This small molecule binds to this protein.
Small molecule (SMILES): C[C@H](N)C(=O)N[C@@H](CCC(=O)O)C(=O)N[C@@H](CCC(=O)O)C(=O)N[C@@H](CCC(=O)O)C(=O)N[C@@H](C)CO

Sequence of chain 1.G:
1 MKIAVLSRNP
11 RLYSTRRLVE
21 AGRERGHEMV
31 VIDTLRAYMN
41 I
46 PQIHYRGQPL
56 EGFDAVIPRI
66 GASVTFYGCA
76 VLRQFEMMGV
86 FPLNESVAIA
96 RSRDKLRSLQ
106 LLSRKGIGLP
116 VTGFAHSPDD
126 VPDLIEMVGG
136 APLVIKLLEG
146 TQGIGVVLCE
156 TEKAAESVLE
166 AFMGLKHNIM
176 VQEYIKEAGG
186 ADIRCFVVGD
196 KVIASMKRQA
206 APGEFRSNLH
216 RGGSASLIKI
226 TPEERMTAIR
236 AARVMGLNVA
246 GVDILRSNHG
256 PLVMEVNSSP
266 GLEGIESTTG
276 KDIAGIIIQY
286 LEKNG

Binding-site contacts:
Ligand atom CG contacts residue ARG64 of chain 1.G at 3.8 Å.
Ligand atom CD contacts residue SER14 of chain 1.G at 3.4 Å.
Ligand atom CG contacts residue SER14 of chain 1.G at 3.4 Å.
Ligand atom CB contacts residue GLY266 of chain 1.G at 3.8 Å.
Ligand atom CD contacts residue GLY66 of chain 1.G at 3.9 Å.
Ligand atom OE2 contacts residue SER68 of chain 1.G at 2.8 Å (h-bond).
Ligand atom OE2 contacts residue ALA67 of chain 1.G at 3.4 Å (h-bond).
Ligand atom OE1 contacts residue SER68 of chain 1.G at 3.8 Å.
Ligand atom O contacts residue GLY266 of chain 1.G at 3.7 Å.
Ligand atom O contacts residue ASN262 of chain 1.G at 3.3 Å (h-bond).
Ligand atom O contacts residue GLY66 of chain 1.G at 3.6 Å.
Ligand atom N contacts residue ASN262 of chain 1.G at 3.8 Å.
Ligand atom O contacts residue ARG189 of chain 1.G at 3.3 Å (salt-bridge).
Ligand atom OE2 contacts residue ARG64 of chain 1.G at 3.5 Å (salt-bridge).
Ligand atom C contacts residue ASN262 of chain 1.G at 3.0 Å.
Ligand atom OE1 contacts residue LEU12 of chain 1.G at 3.7 Å.
Ligand atom O contacts residue SER264 of chain 1.G at 2.7 Å (h-bond).
Ligand atom CD contacts residue ARG8 of chain 1.G at 3.4 Å.
Ligand atom CA contacts residue GLY266 of chain 1.G at 4.0 Å.
Ligand atom OE1 contacts residue SER7 of chain 1.G at 2.7 Å (h-bond).
Ligand atom CD contacts residue ALA67 of chain 1.G at 3.6 Å (hydrophobic).
Ligand atom OE2 contacts residue ARG8 of chain 1.G at 2.5 Å (salt-bridge).
Ligand atom C contacts residue SER264 of chain 1.G at 3.9 Å.
Ligand atom CD contacts residue ARG64 of chain 1.G at 3.3 Å.
Ligand atom N contacts residue SER264 of chain 1.G at 3.5 Å (h-bond).
Ligand atom CA contacts residue ASN262 of chain 1.G at 3.4 Å.
Ligand atom OE2 contacts residue LEU12 of chain 1.G at 3.9 Å.
Ligand atom OE1 contacts residue SER14 of chain 1.G at 2.6 Å (h-bond).
Ligand atom OE1 contacts residue GLY66 of chain 1.G at 3.3 Å.
Ligand atom CB contacts residue LEU12 of chain 1.G at 3.8 Å (hydrophobic).
Ligand atom OE2 contacts residue GLY66 of chain 1.G at 3.9 Å.
Ligand atom OE1 contacts residue ARG64 of chain 1.G at 3.4 Å (salt-bridge).
Ligand atom OE2 contacts residue SER7 of chain 1.G at 3.5 Å.
Ligand atom O contacts residue ARG64 of chain 1.G at 3.4 Å (salt-bridge).
Ligand atom CD contacts residue SER7 of chain 1.G at 3.6 Å.
Ligand atom OE1 contacts residue ALA67 of chain 1.G at 3.9 Å.
Ligand atom CD contacts residue SER68 of chain 1.G at 3.7 Å.
Ligand atom CB contacts residue ASN262 of chain 1.G at 2.9 Å.
Ligand atom OE1 contacts residue ARG8 of chain 1.G at 3.7 Å.
Ligand atom OE1 contacts residue TYR13 of chain 1.G at 3.3 Å (h-bond).